Binding-site contacts:
Ligand atom C2 contacts residue ASN28 of chain 1.B at 2.5 Å.
Ligand atom C7 contacts residue THR20 of chain 1.B at 4.3 Å.
Ligand atom C8 contacts residue ASN28 of chain 1.B at 4.4 Å.
Ligand atom C7 contacts residue ASN28 of chain 1.B at 3.2 Å.
Ligand atom N2 contacts residue ASN28 of chain 1.B at 2.9 Å (h-bond).
Ligand atom C4 contacts residue ASN28 of chain 1.B at 4.2 Å.
Ligand atom C8 contacts residue THR20 of chain 1.B at 3.6 Å.
Ligand atom C1 contacts residue ASN28 of chain 1.B at 1.4 Å.
Ligand atom O5 contacts residue ASN28 of chain 1.B at 2.4 Å (h-bond).
Ligand atom O7 contacts residue ASN28 of chain 1.B at 3.2 Å (h-bond).
Ligand atom C8 contacts residue LYS315 of chain 1.B at 3.8 Å.
Ligand atom C3 contacts residue ASN28 of chain 1.B at 3.8 Å.
Ligand atom C5 contacts residue ASN28 of chain 1.B at 3.7 Å.
Ligand atom N2 contacts residue THR20 of chain 1.B at 4.3 Å.

Sequence of chain 1.B:
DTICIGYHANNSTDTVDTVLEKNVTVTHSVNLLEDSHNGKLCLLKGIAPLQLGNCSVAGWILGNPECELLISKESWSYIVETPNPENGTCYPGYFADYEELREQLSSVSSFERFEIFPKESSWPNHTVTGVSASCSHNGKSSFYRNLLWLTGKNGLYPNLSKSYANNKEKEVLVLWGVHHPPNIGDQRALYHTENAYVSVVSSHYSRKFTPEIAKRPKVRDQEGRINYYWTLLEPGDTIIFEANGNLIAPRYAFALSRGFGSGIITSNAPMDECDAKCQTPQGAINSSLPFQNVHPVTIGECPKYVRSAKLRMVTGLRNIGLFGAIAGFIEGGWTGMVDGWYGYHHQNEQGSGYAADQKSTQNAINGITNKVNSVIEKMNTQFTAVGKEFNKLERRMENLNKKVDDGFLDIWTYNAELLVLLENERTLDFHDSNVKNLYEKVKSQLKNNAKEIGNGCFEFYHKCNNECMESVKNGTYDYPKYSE

A small-molecule ligand and the protein it binds are described below.
Small molecule (SMILES): CC(=O)N[C@@H]1[C@@H](O)[C@H](O)[C@@H](CO)O[C@H]1O